Binding-site contacts:
Ligand atom O7 contacts residue GLY216 of chain 4.E at 3.9 Å.
Ligand atom N2 contacts residue ASN237 of chain 4.E at 3.1 Å (h-bond).
Ligand atom O5 contacts residue ASN237 of chain 4.E at 2.3 Å (h-bond).
Ligand atom C7 contacts residue GLY216 of chain 4.E at 2.7 Å.
Ligand atom C7 contacts residue ASN237 of chain 4.E at 3.7 Å.
Ligand atom C1 contacts residue ASN237 of chain 4.E at 1.4 Å.
Ligand atom C7 contacts residue NAG1 of chain 4.I at 4.4 Å.
Ligand atom N2 contacts residue GLY216 of chain 4.E at 2.6 Å (h-bond).
Ligand atom O7 contacts residue NAG1 of chain 4.I at 3.7 Å.
Ligand atom C8 contacts residue NAG1 of chain 4.I at 4.3 Å.
Ligand atom C1 contacts residue GLY216 of chain 4.E at 4.3 Å.
Ligand atom C2 contacts residue GLY216 of chain 4.E at 3.9 Å.
Ligand atom N2 contacts residue ASN218 of chain 4.E at 4.4 Å.
Ligand atom C3 contacts residue ASN237 of chain 4.E at 3.9 Å.
Ligand atom C5 contacts residue ASN237 of chain 4.E at 3.6 Å.
Ligand atom C4 contacts residue ASN237 of chain 4.E at 4.3 Å.
Ligand atom C8 contacts residue LYS217 of chain 4.E at 3.9 Å.
Ligand atom O7 contacts residue ASN218 of chain 4.E at 3.5 Å (h-bond).
Ligand atom C7 contacts residue ASN218 of chain 4.E at 3.4 Å.
Ligand atom O6 contacts residue ASN237 of chain 4.E at 4.4 Å.
Ligand atom O7 contacts residue ASN237 of chain 4.E at 3.8 Å.
Ligand atom C8 contacts residue ASN218 of chain 4.E at 2.8 Å.
Ligand atom C8 contacts residue GLY216 of chain 4.E at 2.1 Å.
Ligand atom C2 contacts residue ASN237 of chain 4.E at 2.6 Å.

Sequence of chain 4.E:
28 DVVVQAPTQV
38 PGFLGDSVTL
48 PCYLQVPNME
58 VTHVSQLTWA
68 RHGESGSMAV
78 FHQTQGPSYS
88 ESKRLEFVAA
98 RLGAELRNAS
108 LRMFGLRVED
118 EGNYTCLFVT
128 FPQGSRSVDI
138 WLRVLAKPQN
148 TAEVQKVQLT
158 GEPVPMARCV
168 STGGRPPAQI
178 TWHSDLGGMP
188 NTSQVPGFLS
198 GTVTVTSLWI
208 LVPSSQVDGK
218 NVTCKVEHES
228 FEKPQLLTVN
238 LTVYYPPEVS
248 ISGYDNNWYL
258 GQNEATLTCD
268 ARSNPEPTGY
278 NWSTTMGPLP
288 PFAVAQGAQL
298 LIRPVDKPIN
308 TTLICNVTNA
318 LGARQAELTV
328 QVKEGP

The small molecule below binds the protein below.
Small molecule (SMILES): CC(=O)N[C@H]1[C@H](O[C@H]2[C@H](O)[C@@H](NC(C)=O)CO[C@@H]2CO)O[C@H](CO)[C@@H](O[C@@H]2O[C@H](CO)[C@@H](O)[C@H](O)[C@@H]2O)[C@@H]1O